Binding-site contacts:
Ligand atom C10 contacts residue MET257 of chain 2.A at 4.0 Å (hydrophobic).
Ligand atom C10 contacts residue TYR88 of chain 1.A at 4.0 Å (hydrophobic).
Ligand atom C6 contacts residue SER155 of chain 1.A at 4.0 Å.
Ligand atom O1 contacts residue TRP84 of chain 1.A at 3.0 Å (h-bond).
Ligand atom C2 contacts residue PHE115 of chain 1.A at 3.7 Å (hydrophobic).
Ligand atom C1 contacts residue TRP84 of chain 1.A at 3.7 Å (hydrophobic).
Ligand atom O3 contacts residue TRP111 of chain 1.A at 3.8 Å.
Ligand atom C4 contacts residue TYR80 of chain 1.A at 4.0 Å (hydrophobic).
Ligand atom N contacts residue ILE99 of chain 1.A at 3.9 Å.
Ligand atom C7 contacts residue ILE153 of chain 1.A at 3.4 Å (hydrophobic).
Ligand atom C3 contacts residue ILE99 of chain 1.A at 3.6 Å (hydrophobic).
Ligand atom C2 contacts residue MET135 of chain 1.A at 3.3 Å (hydrophobic).
Ligand atom O2 contacts residue PHE126 of chain 1.A at 3.5 Å.
Ligand atom O2 contacts residue MET135 of chain 1.A at 3.8 Å.
Ligand atom C3 contacts residue PHE115 of chain 1.A at 3.7 Å (hydrophobic).
Ligand atom O2 contacts residue TRP84 of chain 1.A at 3.5 Å.
Ligand atom O1 contacts residue TYR80 of chain 1.A at 3.4 Å.
Ligand atom N contacts residue ASP97 of chain 1.A at 2.7 Å (salt-bridge).
Ligand atom C5 contacts residue TYR80 of chain 1.A at 3.9 Å (hydrophobic).
Ligand atom O3 contacts residue SER155 of chain 1.A at 2.8 Å (h-bond).
Ligand atom C4 contacts residue ASP97 of chain 1.A at 3.6 Å.
Ligand atom C2 contacts residue TRP111 of chain 1.A at 3.6 Å (hydrophobic).
Ligand atom C8 contacts residue TYR88 of chain 1.A at 3.8 Å (hydrophobic).
Ligand atom C6 contacts residue ASP97 of chain 1.A at 3.5 Å.
Ligand atom O2 contacts residue ALA130 of chain 1.A at 4.0 Å.
Ligand atom C3 contacts residue TRP111 of chain 1.A at 3.9 Å (hydrophobic).
Ligand atom C9 contacts residue VAL59 of chain 1.A at 3.9 Å (hydrophobic).
Ligand atom C6 contacts residue ILE153 of chain 1.A at 3.5 Å (hydrophobic).
Ligand atom C2 contacts residue ALA130 of chain 1.A at 3.9 Å (hydrophobic).
Ligand atom C2 contacts residue PHE126 of chain 1.A at 3.6 Å (hydrophobic).
Ligand atom C3 contacts residue PHE126 of chain 1.A at 3.8 Å (hydrophobic).
Ligand atom C5 contacts residue ASP97 of chain 1.A at 3.5 Å.
Ligand atom C5 contacts residue SER155 of chain 1.A at 3.7 Å.
Ligand atom O1 contacts residue TYR88 of chain 1.A at 3.8 Å.
Ligand atom C4 contacts residue TRP111 of chain 1.A at 3.8 Å (hydrophobic).
Ligand atom C3 contacts residue ASP97 of chain 1.A at 3.7 Å.
Ligand atom C1 contacts residue ASP97 of chain 1.A at 4.0 Å.
Ligand atom C1 contacts residue PHE126 of chain 1.A at 4.0 Å (hydrophobic).
Ligand atom C10 contacts residue LEU85 of chain 1.A at 3.8 Å (hydrophobic).
Ligand atom O3 contacts residue TYR80 of chain 1.A at 2.8 Å (h-bond).

Sequence of chain 1.A:
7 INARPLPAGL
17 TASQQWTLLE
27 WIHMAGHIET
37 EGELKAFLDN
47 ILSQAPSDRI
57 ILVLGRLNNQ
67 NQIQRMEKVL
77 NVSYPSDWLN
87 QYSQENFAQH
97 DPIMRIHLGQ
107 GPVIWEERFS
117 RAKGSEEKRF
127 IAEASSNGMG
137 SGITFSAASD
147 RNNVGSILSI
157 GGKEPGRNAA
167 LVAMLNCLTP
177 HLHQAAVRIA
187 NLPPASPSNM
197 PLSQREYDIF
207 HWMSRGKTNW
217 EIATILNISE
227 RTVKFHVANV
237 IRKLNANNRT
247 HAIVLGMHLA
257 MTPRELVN

Sequence of chain 2.A:
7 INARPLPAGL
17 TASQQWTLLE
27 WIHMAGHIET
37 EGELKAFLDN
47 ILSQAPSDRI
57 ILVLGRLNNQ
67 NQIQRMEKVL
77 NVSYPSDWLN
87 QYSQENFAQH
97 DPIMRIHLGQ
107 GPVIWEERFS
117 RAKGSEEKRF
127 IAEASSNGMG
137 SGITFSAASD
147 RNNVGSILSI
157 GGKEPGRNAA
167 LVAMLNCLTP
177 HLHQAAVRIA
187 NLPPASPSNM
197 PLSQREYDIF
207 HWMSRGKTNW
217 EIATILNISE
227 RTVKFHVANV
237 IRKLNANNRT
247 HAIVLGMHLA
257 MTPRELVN

This small molecule binds to this protein.
Small molecule (SMILES): CCCCCC(=O)N[C@H]1CCOC1=O